Binding-site contacts:
Ligand atom C1 contacts residue ASN1071 of chain 1.B at 1.4 Å.
Ligand atom C3 contacts residue ASN1071 of chain 1.B at 3.8 Å.
Ligand atom C8 contacts residue ASN1071 of chain 1.B at 4.4 Å.
Ligand atom O7 contacts residue ASN1071 of chain 1.B at 3.5 Å (h-bond).
Ligand atom C5 contacts residue ALA703 of chain 1.B at 4.2 Å (hydrophobic).
Ligand atom N2 contacts residue ASN1071 of chain 1.B at 2.8 Å (h-bond).
Ligand atom O5 contacts residue ASN1071 of chain 1.B at 2.4 Å (h-bond).
Ligand atom O5 contacts residue ALA703 of chain 1.B at 4.4 Å.
Ligand atom C4 contacts residue ASN1071 of chain 1.B at 4.3 Å.
Ligand atom C6 contacts residue ALA703 of chain 1.B at 4.2 Å (hydrophobic).
Ligand atom C5 contacts residue ASN1071 of chain 1.B at 3.7 Å.
Ligand atom C2 contacts residue ASN1071 of chain 1.B at 2.4 Å.
Ligand atom C7 contacts residue ASN1071 of chain 1.B at 3.3 Å.

Sequence of chain 1.B:
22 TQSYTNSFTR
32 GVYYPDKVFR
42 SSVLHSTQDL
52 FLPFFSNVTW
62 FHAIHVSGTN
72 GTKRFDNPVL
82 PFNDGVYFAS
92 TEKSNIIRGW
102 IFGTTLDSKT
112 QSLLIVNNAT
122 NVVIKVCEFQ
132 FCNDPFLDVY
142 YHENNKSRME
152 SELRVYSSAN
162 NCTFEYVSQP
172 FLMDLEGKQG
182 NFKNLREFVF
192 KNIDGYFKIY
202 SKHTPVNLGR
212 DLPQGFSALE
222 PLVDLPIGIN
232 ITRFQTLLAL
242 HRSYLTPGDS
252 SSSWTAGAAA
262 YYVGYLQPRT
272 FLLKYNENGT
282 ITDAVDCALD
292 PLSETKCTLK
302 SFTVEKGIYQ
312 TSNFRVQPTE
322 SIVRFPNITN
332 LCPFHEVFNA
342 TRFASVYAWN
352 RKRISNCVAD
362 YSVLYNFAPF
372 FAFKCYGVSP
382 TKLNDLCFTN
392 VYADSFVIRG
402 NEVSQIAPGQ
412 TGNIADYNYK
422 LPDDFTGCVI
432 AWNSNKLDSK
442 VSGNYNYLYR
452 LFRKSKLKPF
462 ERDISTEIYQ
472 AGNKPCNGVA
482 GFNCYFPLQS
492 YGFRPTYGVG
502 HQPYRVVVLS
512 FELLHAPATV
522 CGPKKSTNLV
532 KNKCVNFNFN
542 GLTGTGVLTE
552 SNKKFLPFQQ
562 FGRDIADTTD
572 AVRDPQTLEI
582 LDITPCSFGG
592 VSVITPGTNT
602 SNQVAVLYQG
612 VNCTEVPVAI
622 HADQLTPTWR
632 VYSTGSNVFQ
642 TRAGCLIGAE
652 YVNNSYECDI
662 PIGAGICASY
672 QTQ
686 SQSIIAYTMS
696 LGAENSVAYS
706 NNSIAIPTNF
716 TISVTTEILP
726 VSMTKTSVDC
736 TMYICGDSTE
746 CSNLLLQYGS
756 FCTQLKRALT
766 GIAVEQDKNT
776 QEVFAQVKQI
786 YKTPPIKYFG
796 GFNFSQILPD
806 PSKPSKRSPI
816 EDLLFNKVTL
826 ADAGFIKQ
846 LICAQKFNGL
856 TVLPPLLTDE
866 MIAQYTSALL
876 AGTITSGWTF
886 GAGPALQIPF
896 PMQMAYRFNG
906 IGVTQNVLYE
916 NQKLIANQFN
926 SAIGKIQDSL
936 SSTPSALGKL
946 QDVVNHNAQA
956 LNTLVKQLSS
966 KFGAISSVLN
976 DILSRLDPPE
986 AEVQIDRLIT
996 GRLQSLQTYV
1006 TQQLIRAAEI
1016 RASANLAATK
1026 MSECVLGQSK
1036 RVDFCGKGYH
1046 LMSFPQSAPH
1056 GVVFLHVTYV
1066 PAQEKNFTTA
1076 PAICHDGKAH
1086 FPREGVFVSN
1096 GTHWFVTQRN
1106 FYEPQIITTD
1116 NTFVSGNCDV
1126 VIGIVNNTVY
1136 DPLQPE

A protein and the small-molecule ligand that binds it are described below.
Small molecule (SMILES): CC(=O)N[C@H]1[C@H](O[C@H]2[C@H](O)[C@@H](NC(C)=O)CO[C@@H]2CO)O[C@H](CO)[C@@H](O)[C@@H]1O